A protein and the small-molecule ligand that binds it are described below.
Small molecule (SMILES): NCC(=O)O

Binding-site contacts:
Ligand atom OXT contacts residue CAZ1 of chain 1.E at 3.8 Å.
Ligand atom CA contacts residue GLN122 of chain 1.A at 3.7 Å.
Ligand atom OXT contacts residue GLN122 of chain 1.A at 3.3 Å (h-bond).
Ligand atom CA contacts residue TYR224 of chain 1.A at 4.0 Å (hydrophobic).
Ligand atom N contacts residue TYR224 of chain 1.A at 4.2 Å.
Ligand atom C contacts residue GLN122 of chain 1.A at 4.1 Å.
Ligand atom C contacts residue CAZ1 of chain 1.E at 4.2 Å.
Ligand atom O contacts residue CAZ1 of chain 1.E at 3.8 Å.

Sequence of chain 1.A:
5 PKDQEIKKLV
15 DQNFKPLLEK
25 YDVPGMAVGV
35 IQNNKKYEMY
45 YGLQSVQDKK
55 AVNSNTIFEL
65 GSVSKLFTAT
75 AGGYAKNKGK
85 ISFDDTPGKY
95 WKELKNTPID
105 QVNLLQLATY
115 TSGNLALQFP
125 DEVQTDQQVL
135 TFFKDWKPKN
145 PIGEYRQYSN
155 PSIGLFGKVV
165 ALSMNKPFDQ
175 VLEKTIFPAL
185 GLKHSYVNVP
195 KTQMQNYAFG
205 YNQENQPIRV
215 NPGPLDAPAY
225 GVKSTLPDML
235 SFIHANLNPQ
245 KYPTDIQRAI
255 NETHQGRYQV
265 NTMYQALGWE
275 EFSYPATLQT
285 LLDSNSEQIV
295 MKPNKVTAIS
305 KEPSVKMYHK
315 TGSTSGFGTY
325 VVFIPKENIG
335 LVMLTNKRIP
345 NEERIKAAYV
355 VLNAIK